Binding-site contacts:
Ligand atom O1P contacts residue GLY278 of chain 1.C at 2.8 Å (h-bond).
Ligand atom C4 contacts residue ILE221 of chain 1.C at 3.7 Å (hydrophobic).
Ligand atom C2 contacts residue 8L11 of chain 1.O at 3.2 Å.
Ligand atom C5 contacts residue MET305 of chain 1.C at 3.7 Å (hydrophobic).
Ligand atom N3 contacts residue CYS222 of chain 1.C at 3.7 Å.
Ligand atom O3P contacts residue SER220 of chain 1.C at 3.0 Å (h-bond).
Ligand atom C5' contacts residue TYR302 of chain 1.C at 3.6 Å (hydrophobic).
Ligand atom O2P contacts residue SER279 of chain 1.C at 3.1 Å (h-bond).
Ligand atom O6 contacts residue GLY306 of chain 1.C at 2.7 Å (h-bond).
Ligand atom O2P contacts residue SER220 of chain 1.C at 2.7 Å (h-bond).
Ligand atom C2 contacts residue CYS222 of chain 1.C at 3.3 Å (hydrophobic).
Ligand atom C6 contacts residue GLU332 of chain 1.C at 3.7 Å.
Ligand atom C2' contacts residue ASP255 of chain 1.C at 3.5 Å.
Ligand atom N7 contacts residue GLY304 of chain 1.C at 3.5 Å.
Ligand atom O3' contacts residue ASP255 of chain 1.C at 2.6 Å (salt-bridge).
Ligand atom C6 contacts residue GLY306 of chain 1.C at 3.6 Å.
Ligand atom C5 contacts residue ILE221 of chain 1.C at 3.5 Å (hydrophobic).
Ligand atom N1 contacts residue GLU332 of chain 1.C at 2.7 Å (salt-bridge).
Ligand atom O6 contacts residue GLU332 of chain 1.C at 3.7 Å.
Ligand atom C4' contacts residue ASP255 of chain 1.C at 3.3 Å.
Ligand atom N7 contacts residue MET305 of chain 1.C at 3.0 Å (h-bond).
Ligand atom O6 contacts residue GLY304 of chain 1.C at 3.1 Å.
Ligand atom P contacts residue TYR302 of chain 1.C at 3.6 Å.
Ligand atom O1P contacts residue ILE277 of chain 1.C at 3.7 Å.
Ligand atom O3P contacts residue GLY219 of chain 1.C at 3.7 Å.
Ligand atom O2' contacts residue ASP255 of chain 1.C at 2.4 Å (salt-bridge).
Ligand atom O5' contacts residue GLY219 of chain 1.C at 3.6 Å.
Ligand atom N7 contacts residue ILE221 of chain 1.C at 3.6 Å.
Ligand atom C3' contacts residue ASP255 of chain 1.C at 3.4 Å.
Ligand atom O6 contacts residue GLY333 of chain 1.C at 3.6 Å.
Ligand atom O3' contacts residue ALA70 of chain 1.C at 3.3 Å.
Ligand atom N1 contacts residue 8L11 of chain 1.O at 3.4 Å (h-bond).
Ligand atom C8 contacts residue MET72 of chain 1.C at 3.6 Å (hydrophobic).
Ligand atom O2' contacts residue ASN194 of chain 1.C at 3.5 Å (h-bond).
Ligand atom O3' contacts residue MET276 of chain 1.C at 3.4 Å (h-bond).
Ligand atom O1P contacts residue SER279 of chain 1.C at 3.5 Å (h-bond).
Ligand atom O2P contacts residue TYR302 of chain 1.C at 2.5 Å (h-bond).
Ligand atom C2 contacts residue GLU332 of chain 1.C at 3.5 Å.
Ligand atom O3P contacts residue GLY257 of chain 1.C at 3.0 Å (h-bond).
Ligand atom O6 contacts residue MET305 of chain 1.C at 3.1 Å (h-bond).

Sequence of chain 1.C:
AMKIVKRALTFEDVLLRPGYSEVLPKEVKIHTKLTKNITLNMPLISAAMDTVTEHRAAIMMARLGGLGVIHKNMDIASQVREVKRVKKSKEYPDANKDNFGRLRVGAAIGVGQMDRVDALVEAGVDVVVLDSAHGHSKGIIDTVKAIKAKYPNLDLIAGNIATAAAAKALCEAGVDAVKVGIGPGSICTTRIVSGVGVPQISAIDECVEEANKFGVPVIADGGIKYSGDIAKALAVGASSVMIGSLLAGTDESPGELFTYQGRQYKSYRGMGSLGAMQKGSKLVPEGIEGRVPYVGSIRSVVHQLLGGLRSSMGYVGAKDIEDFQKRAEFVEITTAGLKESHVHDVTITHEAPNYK

This protein binds this small molecule.
Small molecule (SMILES): O=c1[nH]cnc2c1ncn2[C@@H]1O[C@H](COP(=O)(O)O)[C@@H](O)[C@H]1O